Binding-site contacts:
Ligand atom C9 contacts residue MET108 of chain 1.H at 3.6 Å (hydrophobic).
Ligand atom C14 contacts residue ARG628 of chain 1.G at 3.5 Å.
Ligand atom C18 contacts residue ARG628 of chain 1.G at 3.8 Å.
Ligand atom C8 contacts residue MET108 of chain 1.H at 3.7 Å (hydrophobic).
Ligand atom C4 contacts residue LEU158 of chain 1.H at 3.5 Å (hydrophobic).
Ligand atom C18 contacts residue HIS110 of chain 1.H at 3.5 Å.
Ligand atom C11 contacts residue ILE25 of chain 1.H at 3.4 Å (hydrophobic).
Ligand atom N2 contacts residue ILE25 of chain 1.H at 3.7 Å.
Ligand atom C5 contacts residue LEU158 of chain 1.H at 3.5 Å (hydrophobic).
Ligand atom C6 contacts residue GLU106 of chain 1.H at 3.9 Å.
Ligand atom O1 contacts residue ILE25 of chain 1.H at 3.0 Å.
Ligand atom C18 contacts residue ASP109 of chain 1.H at 3.2 Å.
Ligand atom C15 contacts residue ARG628 of chain 1.G at 3.6 Å.
Ligand atom C5 contacts residue GLU106 of chain 1.H at 3.2 Å.
Ligand atom C11 contacts residue ARG628 of chain 1.G at 3.8 Å.
Ligand atom O2 contacts residue ILE25 of chain 1.H at 3.4 Å.
Ligand atom C4 contacts residue ALA46 of chain 1.H at 3.9 Å (hydrophobic).
Ligand atom C9 contacts residue ASP109 of chain 1.H at 3.7 Å.
Ligand atom C6 contacts residue VAL79 of chain 1.H at 3.7 Å (hydrophobic).
Ligand atom O1 contacts residue TYR107 of chain 1.H at 2.7 Å (h-bond).
Ligand atom C16 contacts residue ARG647 of chain 1.G at 3.5 Å.
Ligand atom C18 contacts residue MET108 of chain 1.H at 3.6 Å (hydrophobic).
Ligand atom C1 contacts residue PHE105 of chain 1.H at 3.8 Å (hydrophobic).
Ligand atom C14 contacts residue ILE25 of chain 1.H at 3.5 Å (hydrophobic).
Ligand atom N3 contacts residue TYR107 of chain 1.H at 3.6 Å.
Ligand atom N1 contacts residue LEU158 of chain 1.H at 3.8 Å.
Ligand atom C18 contacts residue ASP111 of chain 1.H at 3.8 Å.
Ligand atom C6 contacts residue PHE105 of chain 1.H at 3.3 Å (hydrophobic).
Ligand atom C13 contacts residue ILE25 of chain 1.H at 3.5 Å (hydrophobic).
Ligand atom C12 contacts residue ILE25 of chain 1.H at 3.6 Å (hydrophobic).
Ligand atom C5 contacts residue ALA46 of chain 1.H at 3.9 Å (hydrophobic).
Ligand atom N1 contacts residue MET108 of chain 1.H at 3.1 Å (h-bond).
Ligand atom C7 contacts residue MET108 of chain 1.H at 3.6 Å (hydrophobic).
Ligand atom C15 contacts residue ARG647 of chain 1.G at 3.9 Å.
Ligand atom C10 contacts residue ILE25 of chain 1.H at 3.9 Å (hydrophobic).
Ligand atom C13 contacts residue TYR107 of chain 1.H at 3.7 Å (hydrophobic).
Ligand atom C15 contacts residue ILE25 of chain 1.H at 3.8 Å (hydrophobic).
Ligand atom N3 contacts residue MET108 of chain 1.H at 2.9 Å (h-bond).
Ligand atom C10 contacts residue ARG628 of chain 1.G at 3.7 Å.
Ligand atom C8 contacts residue TYR107 of chain 1.H at 3.9 Å (hydrophobic).

Sequence of chain 1.G:
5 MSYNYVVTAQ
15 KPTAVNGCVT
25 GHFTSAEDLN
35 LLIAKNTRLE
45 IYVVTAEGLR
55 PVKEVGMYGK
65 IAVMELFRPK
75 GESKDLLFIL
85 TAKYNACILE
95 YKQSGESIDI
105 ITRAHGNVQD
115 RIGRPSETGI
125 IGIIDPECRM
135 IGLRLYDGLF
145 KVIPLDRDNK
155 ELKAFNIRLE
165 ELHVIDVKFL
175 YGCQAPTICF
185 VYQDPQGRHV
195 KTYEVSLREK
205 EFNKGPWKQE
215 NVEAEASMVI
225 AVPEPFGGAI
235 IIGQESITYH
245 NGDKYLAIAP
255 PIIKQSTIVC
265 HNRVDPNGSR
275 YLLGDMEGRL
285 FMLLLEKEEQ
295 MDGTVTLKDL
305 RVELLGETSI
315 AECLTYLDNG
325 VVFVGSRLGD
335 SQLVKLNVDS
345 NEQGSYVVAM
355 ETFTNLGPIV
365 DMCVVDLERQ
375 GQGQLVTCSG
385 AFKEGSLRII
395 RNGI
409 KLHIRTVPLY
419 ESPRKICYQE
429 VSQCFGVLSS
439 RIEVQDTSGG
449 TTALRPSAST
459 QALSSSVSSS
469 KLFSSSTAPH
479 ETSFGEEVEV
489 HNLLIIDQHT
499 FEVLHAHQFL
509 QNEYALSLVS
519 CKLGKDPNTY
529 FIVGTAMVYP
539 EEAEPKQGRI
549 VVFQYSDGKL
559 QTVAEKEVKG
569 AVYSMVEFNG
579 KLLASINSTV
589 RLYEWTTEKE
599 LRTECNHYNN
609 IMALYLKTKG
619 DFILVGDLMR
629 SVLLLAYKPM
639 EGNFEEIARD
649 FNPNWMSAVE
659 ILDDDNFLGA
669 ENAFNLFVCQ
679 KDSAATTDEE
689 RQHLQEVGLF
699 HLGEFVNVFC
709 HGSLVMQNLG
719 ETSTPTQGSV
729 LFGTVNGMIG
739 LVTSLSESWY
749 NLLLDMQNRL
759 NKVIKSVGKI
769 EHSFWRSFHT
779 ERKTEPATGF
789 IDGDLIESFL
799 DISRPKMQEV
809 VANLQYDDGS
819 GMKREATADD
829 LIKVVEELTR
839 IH

The protein below binds the small molecule below.
Small molecule (SMILES): C[C@H](C(=O)Nc1nc2ccccc2[nH]1)N1Cc2ccccc2C1=O

Sequence of chain 1.H:
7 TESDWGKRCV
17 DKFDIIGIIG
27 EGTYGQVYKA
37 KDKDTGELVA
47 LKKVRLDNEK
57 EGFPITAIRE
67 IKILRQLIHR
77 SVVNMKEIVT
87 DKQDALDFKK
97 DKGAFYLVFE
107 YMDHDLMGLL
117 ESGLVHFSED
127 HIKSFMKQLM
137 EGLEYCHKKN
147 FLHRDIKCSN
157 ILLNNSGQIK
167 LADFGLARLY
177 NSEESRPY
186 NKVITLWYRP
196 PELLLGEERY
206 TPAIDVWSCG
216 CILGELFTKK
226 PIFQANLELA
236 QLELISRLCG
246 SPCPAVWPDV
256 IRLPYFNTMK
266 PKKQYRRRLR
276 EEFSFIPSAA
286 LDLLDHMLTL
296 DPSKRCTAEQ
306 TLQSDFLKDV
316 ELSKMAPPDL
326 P